Sequence of chain 1.A:
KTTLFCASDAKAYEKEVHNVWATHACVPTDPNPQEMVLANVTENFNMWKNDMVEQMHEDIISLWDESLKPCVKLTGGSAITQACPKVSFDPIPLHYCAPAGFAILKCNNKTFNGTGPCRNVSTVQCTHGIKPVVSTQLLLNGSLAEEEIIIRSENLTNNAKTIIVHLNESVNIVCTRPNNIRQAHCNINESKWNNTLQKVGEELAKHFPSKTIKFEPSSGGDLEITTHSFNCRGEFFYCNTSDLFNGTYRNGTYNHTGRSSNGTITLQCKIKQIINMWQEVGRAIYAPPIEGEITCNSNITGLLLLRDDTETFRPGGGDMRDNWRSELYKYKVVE

A protein and the small-molecule ligand that binds it are described below.
Small molecule (SMILES): CC(=O)N[C@@H]1[C@@H](O)[C@H](O)[C@@H](CO)O[C@H]1O

Binding-site contacts:
Ligand atom C5 contacts residue ASN160 of chain 1.A at 3.5 Å.
Ligand atom C5 contacts residue THR162 of chain 1.A at 4.2 Å.
Ligand atom C4 contacts residue ASN160 of chain 1.A at 4.1 Å.
Ligand atom O6 contacts residue THR162 of chain 1.A at 4.1 Å.
Ligand atom C7 contacts residue ASN160 of chain 1.A at 4.0 Å.
Ligand atom C1 contacts residue THR162 of chain 1.A at 4.3 Å.
Ligand atom C1 contacts residue ASN160 of chain 1.A at 1.4 Å.
Ligand atom C6 contacts residue ASN160 of chain 1.A at 3.8 Å.
Ligand atom C3 contacts residue ASN160 of chain 1.A at 3.4 Å.
Ligand atom O3 contacts residue ASN160 of chain 1.A at 3.1 Å (h-bond).
Ligand atom O7 contacts residue ASN160 of chain 1.A at 3.7 Å.
Ligand atom O6 contacts residue ASN163 of chain 1.A at 3.9 Å.
Ligand atom C2 contacts residue ASN160 of chain 1.A at 2.6 Å.
Ligand atom O5 contacts residue ASN163 of chain 1.A at 3.9 Å.
Ligand atom O5 contacts residue ASN160 of chain 1.A at 2.5 Å (h-bond).
Ligand atom C6 contacts residue ASN163 of chain 1.A at 3.8 Å.
Ligand atom N2 contacts residue ASN160 of chain 1.A at 3.7 Å.
Ligand atom O5 contacts residue THR162 of chain 1.A at 3.4 Å.